This small molecule binds to this protein.
Small molecule (SMILES): CCCCC[C@@H]1O[C@@H]1C/C=C\CCCCCCCC(=O)O

Binding-site contacts:
Ligand atom C17 contacts residue PHE51 of chain 1.B at 3.9 Å (hydrophobic).
Ligand atom O1 contacts residue PRO32 of chain 1.B at 3.5 Å (h-bond).
Ligand atom C14 contacts residue ASN53 of chain 1.B at 3.5 Å.
Ligand atom C14 contacts residue GLU23 of chain 1.B at 4.2 Å.
Ligand atom C9 contacts residue PHE85 of chain 1.B at 3.7 Å (hydrophobic).
Ligand atom C8 contacts residue PHE85 of chain 1.B at 4.2 Å (hydrophobic).
Ligand atom C11 contacts residue TYR105 of chain 1.B at 3.7 Å (hydrophobic).
Ligand atom C3 contacts residue PRO32 of chain 1.B at 3.5 Å (hydrophobic).
Ligand atom C18 contacts residue TYR105 of chain 1.B at 3.9 Å (hydrophobic).
Ligand atom C17 contacts residue TYR89 of chain 1.B at 3.5 Å (hydrophobic).
Ligand atom C6 contacts residue TYR136 of chain 1.B at 3.7 Å (hydrophobic).
Ligand atom C10 contacts residue CYS71 of chain 1.B at 4.0 Å (hydrophobic).
Ligand atom C18 contacts residue PHE51 of chain 1.B at 3.9 Å (hydrophobic).
Ligand atom C15 contacts residue ASN53 of chain 1.B at 3.9 Å.
Ligand atom C16 contacts residue TYR105 of chain 1.B at 4.2 Å (hydrophobic).
Ligand atom O3 contacts residue PHE51 of chain 1.B at 4.2 Å.
Ligand atom C7 contacts residue TYR136 of chain 1.B at 3.8 Å (hydrophobic).
Ligand atom C15 contacts residue PHE51 of chain 1.B at 4.0 Å (hydrophobic).
Ligand atom C5 contacts residue ILE34 of chain 1.B at 4.0 Å (hydrophobic).
Ligand atom C10 contacts residue VAL49 of chain 1.B at 3.7 Å (hydrophobic).
Ligand atom C6 contacts residue PRO137 of chain 1.B at 3.9 Å (hydrophobic).
Ligand atom C18 contacts residue ALA87 of chain 1.B at 3.7 Å (hydrophobic).
Ligand atom C8 contacts residue PRO137 of chain 1.B at 4.1 Å (hydrophobic).
Ligand atom C9 contacts residue VAL49 of chain 1.B at 3.7 Å (hydrophobic).
Ligand atom C7 contacts residue PHE43 of chain 1.B at 4.0 Å (hydrophobic).
Ligand atom C16 contacts residue PHE51 of chain 1.B at 3.9 Å (hydrophobic).
Ligand atom C14 contacts residue LEU140 of chain 1.B at 4.1 Å (hydrophobic).
Ligand atom C13 contacts residue ASN53 of chain 1.B at 3.4 Å.
Ligand atom C17 contacts residue TYR142 of chain 1.B at 3.6 Å (hydrophobic).
Ligand atom C18 contacts residue TYR89 of chain 1.B at 3.5 Å (hydrophobic).
Ligand atom O2 contacts residue ILE34 of chain 1.B at 3.8 Å.
Ligand atom C4 contacts residue PRO137 of chain 1.B at 4.2 Å (hydrophobic).
Ligand atom C18 contacts residue CYS71 of chain 1.B at 3.5 Å (hydrophobic).
Ligand atom C15 contacts residue GLU23 of chain 1.B at 3.5 Å.
Ligand atom O3 contacts residue ASN53 of chain 1.B at 4.1 Å.
Ligand atom C15 contacts residue LEU140 of chain 1.B at 4.0 Å (hydrophobic).
Ligand atom C12 contacts residue PHE51 of chain 1.B at 3.8 Å (hydrophobic).
Ligand atom C14 contacts residue PRO137 of chain 1.B at 3.9 Å (hydrophobic).
Ligand atom C13 contacts residue PHE51 of chain 1.B at 3.6 Å (hydrophobic).
Ligand atom O3 contacts residue PRO32 of chain 1.B at 4.0 Å.

Sequence of chain 1.B:
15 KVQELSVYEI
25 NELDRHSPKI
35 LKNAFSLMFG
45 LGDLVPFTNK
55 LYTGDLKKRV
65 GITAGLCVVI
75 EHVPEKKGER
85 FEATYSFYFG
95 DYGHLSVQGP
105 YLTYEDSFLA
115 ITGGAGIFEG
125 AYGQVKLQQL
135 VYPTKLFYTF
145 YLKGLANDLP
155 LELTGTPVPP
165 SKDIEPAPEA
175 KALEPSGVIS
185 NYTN